Sequence of chain 11.A:
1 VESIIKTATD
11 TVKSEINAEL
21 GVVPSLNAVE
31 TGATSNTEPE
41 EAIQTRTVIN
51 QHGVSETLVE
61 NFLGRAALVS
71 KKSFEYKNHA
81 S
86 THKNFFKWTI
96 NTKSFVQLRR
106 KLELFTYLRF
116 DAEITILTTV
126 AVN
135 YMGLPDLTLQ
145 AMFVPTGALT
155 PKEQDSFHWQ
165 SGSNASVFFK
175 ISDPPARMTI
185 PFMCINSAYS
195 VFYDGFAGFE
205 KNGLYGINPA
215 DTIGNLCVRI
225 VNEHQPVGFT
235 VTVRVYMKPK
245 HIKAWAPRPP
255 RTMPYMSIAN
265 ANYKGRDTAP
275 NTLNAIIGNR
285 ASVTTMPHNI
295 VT

The small molecule below binds the protein below.
Small molecule (SMILES): CC(=O)N[C@@H]1[C@@H](O)[C@H](O[C@@H]2O[C@H](CO[C@]3(C(=O)O)C[C@H](O)[C@@H](NC(C)=O)[C@H]([C@H](O)[C@H](O)CO)O3)[C@H](O)[C@H](O)[C@H]2O)[C@@H](CO)O[C@H]1O

Sequence of chain 11.C:
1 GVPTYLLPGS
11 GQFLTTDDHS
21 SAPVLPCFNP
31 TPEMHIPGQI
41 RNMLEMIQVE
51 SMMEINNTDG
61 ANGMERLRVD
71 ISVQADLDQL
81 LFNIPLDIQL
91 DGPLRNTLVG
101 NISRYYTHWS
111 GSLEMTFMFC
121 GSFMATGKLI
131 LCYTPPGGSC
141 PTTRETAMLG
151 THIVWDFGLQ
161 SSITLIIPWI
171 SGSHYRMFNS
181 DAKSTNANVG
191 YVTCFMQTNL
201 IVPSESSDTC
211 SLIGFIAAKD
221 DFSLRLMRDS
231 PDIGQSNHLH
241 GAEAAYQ

Binding-site contacts:
Ligand atom C5 contacts residue PRO274 of chain 11.A at 3.9 Å (hydrophobic).
Ligand atom O4 contacts residue ARG95 of chain 11.C at 3.6 Å.
Ligand atom N5 contacts residue PRO231 of chain 11.C at 2.9 Å (h-bond).
Ligand atom C5 contacts residue PRO231 of chain 11.C at 3.6 Å (hydrophobic).
Ligand atom O4 contacts residue ASP91 of chain 11.C at 2.8 Å (salt-bridge).
Ligand atom C10 contacts residue PRO231 of chain 11.C at 3.9 Å (hydrophobic).
Ligand atom C4 contacts residue ASN275 of chain 11.A at 3.8 Å.
Ligand atom C4 contacts residue ASP91 of chain 11.C at 3.3 Å.
Ligand atom C4 contacts residue ASP232 of chain 11.C at 3.5 Å.
Ligand atom O7 contacts residue SER180 of chain 11.C at 3.7 Å.
Ligand atom C6 contacts residue PRO231 of chain 11.C at 4.0 Å (hydrophobic).
Ligand atom O3 contacts residue ASP91 of chain 11.C at 4.0 Å.
Ligand atom C3 contacts residue PRO274 of chain 11.A at 3.8 Å (hydrophobic).
Ligand atom C3 contacts residue ARG104 of chain 11.C at 3.9 Å.
Ligand atom O4 contacts residue ASN275 of chain 11.A at 3.0 Å (h-bond).
Ligand atom C6 contacts residue ASP91 of chain 11.C at 3.9 Å.
Ligand atom O6 contacts residue ASP91 of chain 11.C at 3.3 Å.
Ligand atom O10 contacts residue ASN275 of chain 11.A at 2.9 Å (h-bond).
Ligand atom C11 contacts residue GLY234 of chain 11.C at 3.9 Å.
Ligand atom C11 contacts residue ASP232 of chain 11.C at 3.8 Å.
Ligand atom C11 contacts residue ILE233 of chain 11.C at 3.8 Å (hydrophobic).
Ligand atom C4 contacts residue ARG104 of chain 11.C at 4.0 Å.
Ligand atom O10 contacts residue ARG270 of chain 11.A at 4.0 Å.
Ligand atom O4 contacts residue ASP232 of chain 11.C at 2.8 Å (salt-bridge).
Ligand atom C3 contacts residue ARG95 of chain 11.C at 3.9 Å.
Ligand atom C3 contacts residue ASP232 of chain 11.C at 4.1 Å.
Ligand atom C4 contacts residue PRO231 of chain 11.C at 3.4 Å (hydrophobic).
Ligand atom O1B contacts residue ARG104 of chain 11.C at 2.8 Å (salt-bridge).
Ligand atom C10 contacts residue ASN275 of chain 11.A at 3.2 Å.
Ligand atom N5 contacts residue ASN275 of chain 11.A at 3.5 Å (h-bond).
Ligand atom O4 contacts residue PRO231 of chain 11.C at 3.8 Å.
Ligand atom C3 contacts residue PRO274 of chain 11.A at 4.1 Å (hydrophobic).
Ligand atom O7 contacts residue PRO274 of chain 11.A at 3.4 Å.
Ligand atom O3 contacts residue GLY282 of chain 11.A at 3.4 Å.
Ligand atom O6 contacts residue PRO274 of chain 11.A at 3.7 Å.
Ligand atom C4 contacts residue PRO274 of chain 11.A at 4.0 Å (hydrophobic).
Ligand atom C1 contacts residue ARG104 of chain 11.C at 3.7 Å.
Ligand atom C5 contacts residue ASN275 of chain 11.A at 3.5 Å.
Ligand atom C11 contacts residue PRO231 of chain 11.C at 4.0 Å (hydrophobic).
Ligand atom O3 contacts residue PRO274 of chain 11.A at 3.9 Å.